Sequence of chain 2.A:
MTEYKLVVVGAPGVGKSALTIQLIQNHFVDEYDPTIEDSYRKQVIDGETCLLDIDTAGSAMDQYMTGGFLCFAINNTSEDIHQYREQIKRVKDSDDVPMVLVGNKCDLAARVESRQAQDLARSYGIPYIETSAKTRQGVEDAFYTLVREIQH

This protein binds this small molecule.
Small molecule (SMILES): C[C@@H](O[P](=O)(O)O[P](=O)(O)O[P](=O)(O)OC[C@H]1O[C@@H](n2cnc3c(=O)[nH]c(N)nc32)[C@H](O)[C@@H]1O)c1ccccc1[N+](=O)[O-]

Binding-site contacts:
Ligand atom O3A contacts residue GLY15 of chain 2.A at 2.8 Å (h-bond).
Ligand atom O2G contacts residue PRO12 of chain 2.A at 3.3 Å.
Ligand atom O1A contacts residue GLY15 of chain 2.A at 3.2 Å.
Ligand atom N9 contacts residue LYS117 of chain 2.A at 3.2 Å.
Ligand atom O2' contacts residue ASP30 of chain 2.A at 3.5 Å.
Ligand atom O2' contacts residue VAL29 of chain 2.A at 3.0 Å (h-bond).
Ligand atom C8 contacts residue GLY15 of chain 2.A at 3.5 Å.
Ligand atom O2B contacts residue SER17 of chain 2.A at 3.2 Å (h-bond).
Ligand atom C5 contacts residue LYS117 of chain 2.A at 3.3 Å.
Ligand atom PB contacts residue MG1 of chain 2.B at 3.5 Å.
Ligand atom C6 contacts residue LYS117 of chain 2.A at 3.1 Å.
Ligand atom O1G contacts residue MG1 of chain 2.B at 2.3 Å.
Ligand atom O1A contacts residue SER17 of chain 2.A at 3.0 Å.
Ligand atom C1B contacts residue LYS117 of chain 2.A at 3.4 Å.
Ligand atom C8 contacts residue LYS117 of chain 2.A at 3.2 Å.
Ligand atom O1B contacts residue LYS16 of chain 2.A at 2.6 Å (salt-bridge).
Ligand atom N2 contacts residue ASP119 of chain 2.A at 3.2 Å (salt-bridge).
Ligand atom O'L contacts residue TYR32 of chain 2.A at 2.8 Å.
Ligand atom CM' contacts residue TYR32 of chain 2.A at 3.5 Å (hydrophobic).
Ligand atom PA contacts residue GLY15 of chain 2.A at 3.4 Å.
Ligand atom C6' contacts residue PRO12 of chain 2.A at 3.3 Å (hydrophobic).
Ligand atom PB contacts residue GLY15 of chain 2.A at 3.4 Å.
Ligand atom PG contacts residue LYS16 of chain 2.A at 3.6 Å.
Ligand atom O1B contacts residue GLY15 of chain 2.A at 2.8 Å (h-bond).
Ligand atom O2G contacts residue LYS16 of chain 2.A at 2.8 Å (salt-bridge).
Ligand atom O4' contacts residue LYS117 of chain 2.A at 2.6 Å (salt-bridge).
Ligand atom O6 contacts residue ALA146 of chain 2.A at 3.4 Å (h-bond).
Ligand atom O6 contacts residue ASN116 of chain 2.A at 3.5 Å (h-bond).
Ligand atom O2B contacts residue MG1 of chain 2.B at 2.3 Å.
Ligand atom O1A contacts residue ALA18 of chain 2.A at 3.0 Å (h-bond).
Ligand atom C5' contacts residue PRO12 of chain 2.A at 3.5 Å (hydrophobic).
Ligand atom O2' contacts residue PHE28 of chain 2.A at 3.0 Å.
Ligand atom O2G contacts residue GLY60 of chain 2.A at 3.3 Å (h-bond).
Ligand atom O6 contacts residue SER145 of chain 2.A at 3.5 Å (h-bond).
Ligand atom O5' contacts residue GLY15 of chain 2.A at 3.4 Å.
Ligand atom O1G contacts residue THR35 of chain 2.A at 2.9 Å.
Ligand atom N1 contacts residue ASP119 of chain 2.A at 3.3 Å (salt-bridge).
Ligand atom O6 contacts residue LYS117 of chain 2.A at 3.2 Å.
Ligand atom C4 contacts residue LYS117 of chain 2.A at 3.3 Å.
Ligand atom N7 contacts residue LYS117 of chain 2.A at 3.4 Å.